A protein and the small-molecule ligand that binds it are described below.
Small molecule (SMILES): CC(C)C[C@H](NC(=O)CN)C(=O)N[C@H](C(=O)N[C@H](C(=O)NCC(=O)N[C@@H](CO)C(=O)N[C@@H](CC(C)C)C(=O)N[C@@H](CCCN=C(N)N)C(=O)NCC=O)C(C)C)[C@@H](C)O

Sequence of chain 1.C:
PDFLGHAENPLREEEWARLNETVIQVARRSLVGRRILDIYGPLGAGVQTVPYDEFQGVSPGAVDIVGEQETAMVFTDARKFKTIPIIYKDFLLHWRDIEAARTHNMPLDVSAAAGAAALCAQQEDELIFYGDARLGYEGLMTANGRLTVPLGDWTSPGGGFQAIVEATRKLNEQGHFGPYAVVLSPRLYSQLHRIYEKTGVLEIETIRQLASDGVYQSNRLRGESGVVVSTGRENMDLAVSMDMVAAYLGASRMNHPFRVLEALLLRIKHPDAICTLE

Binding-site contacts:
Ligand atom NH1 contacts residue THR246 of chain 1.C at 3.5 Å.
Ligand atom NH1 contacts residue ASP228 of chain 1.C at 3.2 Å (salt-bridge).
Ligand atom CD contacts residue ASP53 of chain 1.C at 3.3 Å.
Ligand atom NH2 contacts residue THR246 of chain 1.C at 2.8 Å (h-bond).
Ligand atom N contacts residue ASP258 of chain 1.C at 2.9 Å (salt-bridge).
Ligand atom N contacts residue ARG49 of chain 1.C at 3.5 Å (salt-bridge).
Ligand atom CG2 contacts residue MET259 of chain 1.C at 3.7 Å (hydrophobic).
Ligand atom OG1 contacts residue MET259 of chain 1.C at 2.6 Å (h-bond).
Ligand atom N contacts residue ASP258 of chain 1.C at 3.7 Å.
Ligand atom N contacts residue ARG49 of chain 1.C at 3.7 Å.
Ligand atom O contacts residue ILE39 of chain 1.C at 3.5 Å.
Ligand atom CA contacts residue ARG49 of chain 1.C at 3.7 Å.
Ligand atom CB contacts residue ARG49 of chain 1.C at 3.6 Å.
Ligand atom CD2 contacts residue ARG43 of chain 1.C at 3.7 Å.
Ligand atom CG2 contacts residue ALA42 of chain 1.C at 3.7 Å (hydrophobic).
Ligand atom CB contacts residue MET259 of chain 1.C at 3.5 Å (hydrophobic).
Ligand atom O contacts residue ARG43 of chain 1.C at 2.9 Å (salt-bridge).
Ligand atom N contacts residue ARG49 of chain 1.C at 3.5 Å (salt-bridge).
Ligand atom CD1 contacts residue PRO57 of chain 1.C at 3.6 Å (hydrophobic).
Ligand atom NE contacts residue ASP53 of chain 1.C at 3.6 Å (salt-bridge).
Ligand atom O contacts residue ILE54 of chain 1.C at 3.4 Å.
Ligand atom CB contacts residue ILE39 of chain 1.C at 3.7 Å (hydrophobic).
Ligand atom OG1 contacts residue ASP258 of chain 1.C at 3.5 Å.
Ligand atom C contacts residue ILE54 of chain 1.C at 3.7 Å (hydrophobic).
Ligand atom CZ contacts residue ASP228 of chain 1.C at 3.2 Å.
Ligand atom N contacts residue ASP258 of chain 1.C at 3.2 Å (salt-bridge).
Ligand atom C contacts residue ILE39 of chain 1.C at 3.6 Å (hydrophobic).
Ligand atom O contacts residue ARG43 of chain 1.C at 3.3 Å (salt-bridge).
Ligand atom O contacts residue ARG49 of chain 1.C at 3.0 Å (salt-bridge).
Ligand atom CB contacts residue ARG49 of chain 1.C at 3.7 Å.
Ligand atom NH1 contacts residue ILE51 of chain 1.C at 3.5 Å (h-bond).
Ligand atom O contacts residue ARG50 of chain 1.C at 3.7 Å.
Ligand atom C contacts residue ASP258 of chain 1.C at 3.7 Å.
Ligand atom NH1 contacts residue ARG50 of chain 1.C at 3.7 Å.
Ligand atom N contacts residue ASP258 of chain 1.C at 3.3 Å (salt-bridge).
Ligand atom NH2 contacts residue ASP228 of chain 1.C at 2.5 Å (salt-bridge).
Ligand atom CB contacts residue ASP258 of chain 1.C at 3.7 Å.
Ligand atom CA contacts residue ILE54 of chain 1.C at 3.7 Å (hydrophobic).
Ligand atom CA contacts residue ASP258 of chain 1.C at 3.3 Å.
Ligand atom C contacts residue ARG49 of chain 1.C at 3.5 Å.